Binding-site contacts:
Ligand atom O21 contacts residue CYS103 of chain 1.A at 3.2 Å (h-bond).
Ligand atom C41 contacts residue THR96 of chain 1.A at 3.1 Å.
Ligand atom C41 contacts residue ALA49 of chain 1.A at 3.5 Å (hydrophobic).
Ligand atom C03 contacts residue VAL32 of chain 1.A at 3.8 Å (hydrophobic).
Ligand atom C36 contacts residue LEU150 of chain 1.A at 3.8 Å (hydrophobic).
Ligand atom C37 contacts residue ALA49 of chain 1.A at 3.6 Å (hydrophobic).
Ligand atom C39 contacts residue THR96 of chain 1.A at 3.4 Å.
Ligand atom C20 contacts residue ASP106 of chain 1.A at 3.6 Å.
Ligand atom O32 contacts residue LEU98 of chain 1.A at 3.8 Å.
Ligand atom C28 contacts residue ASP106 of chain 1.A at 3.4 Å.
Ligand atom C19 contacts residue ASP106 of chain 1.A at 3.8 Å.
Ligand atom N13 contacts residue MET99 of chain 1.A at 3.1 Å (h-bond).
Ligand atom O38 contacts residue THR96 of chain 1.A at 3.7 Å.
Ligand atom C26 contacts residue ASP106 of chain 1.A at 3.8 Å.
Ligand atom C14 contacts residue GLY102 of chain 1.A at 3.6 Å.
Ligand atom C20 contacts residue CYS103 of chain 1.A at 1.8 Å (hydrophobic).
Ligand atom C28 contacts residue GLU110 of chain 1.A at 3.2 Å.
Ligand atom O38 contacts residue ALA49 of chain 1.A at 3.5 Å.
Ligand atom C19 contacts residue CYS103 of chain 1.A at 3.1 Å (hydrophobic).
Ligand atom C35 contacts residue MET99 of chain 1.A at 3.6 Å (hydrophobic).
Ligand atom C37 contacts residue THR96 of chain 1.A at 3.4 Å.
Ligand atom C30 contacts residue LEU24 of chain 1.A at 3.8 Å (hydrophobic).
Ligand atom C15 contacts residue GLY102 of chain 1.A at 3.3 Å.
Ligand atom C36 contacts residue ALA49 of chain 1.A at 3.5 Å (hydrophobic).
Ligand atom C04 contacts residue VAL32 of chain 1.A at 3.7 Å (hydrophobic).
Ligand atom C14 contacts residue MET99 of chain 1.A at 3.8 Å (hydrophobic).
Ligand atom N34 contacts residue MET99 of chain 1.A at 3.0 Å (h-bond).
Ligand atom C18 contacts residue CYS103 of chain 1.A at 3.6 Å (hydrophobic).
Ligand atom C35 contacts residue GLN97 of chain 1.A at 3.8 Å.
Ligand atom C09 contacts residue VAL32 of chain 1.A at 3.8 Å (hydrophobic).
Ligand atom C35 contacts residue ALA49 of chain 1.A at 3.3 Å (hydrophobic).
Ligand atom O42 contacts residue LEU150 of chain 1.A at 3.6 Å.
Ligand atom C06 contacts residue LEU24 of chain 1.A at 3.8 Å (hydrophobic).
Ligand atom C29 contacts residue GLU110 of chain 1.A at 3.8 Å.
Ligand atom C16 contacts residue GLY102 of chain 1.A at 3.6 Å.
Ligand atom O32 contacts residue LEU24 of chain 1.A at 3.7 Å.
Ligand atom O42 contacts residue THR96 of chain 1.A at 3.0 Å (h-bond).
Ligand atom C33 contacts residue PRO100 of chain 1.A at 3.1 Å (hydrophobic).
Ligand atom C31 contacts residue LEU24 of chain 1.A at 3.8 Å (hydrophobic).
Ligand atom C12 contacts residue MET99 of chain 1.A at 3.8 Å (hydrophobic).

This protein binds this small molecule.
Small molecule (SMILES): CCC(=O)Nc1cc(Nc2ncc(C(=O)OC(C)C)c(-c3cn(C)c4ccccc34)n2)c(OC)cc1N(C)CCN(C)C

Sequence of chain 1.A:
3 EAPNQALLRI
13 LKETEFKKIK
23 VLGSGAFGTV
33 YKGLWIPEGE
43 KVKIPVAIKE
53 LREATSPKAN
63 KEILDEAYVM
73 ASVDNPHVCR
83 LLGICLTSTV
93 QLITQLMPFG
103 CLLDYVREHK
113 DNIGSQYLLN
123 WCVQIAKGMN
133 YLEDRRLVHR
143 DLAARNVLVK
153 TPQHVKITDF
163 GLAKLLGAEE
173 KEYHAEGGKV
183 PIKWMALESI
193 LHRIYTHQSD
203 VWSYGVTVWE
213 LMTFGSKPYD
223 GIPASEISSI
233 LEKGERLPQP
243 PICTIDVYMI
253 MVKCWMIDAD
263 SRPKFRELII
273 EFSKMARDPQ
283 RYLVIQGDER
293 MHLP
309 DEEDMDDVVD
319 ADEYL